Sequence of chain 1.B:
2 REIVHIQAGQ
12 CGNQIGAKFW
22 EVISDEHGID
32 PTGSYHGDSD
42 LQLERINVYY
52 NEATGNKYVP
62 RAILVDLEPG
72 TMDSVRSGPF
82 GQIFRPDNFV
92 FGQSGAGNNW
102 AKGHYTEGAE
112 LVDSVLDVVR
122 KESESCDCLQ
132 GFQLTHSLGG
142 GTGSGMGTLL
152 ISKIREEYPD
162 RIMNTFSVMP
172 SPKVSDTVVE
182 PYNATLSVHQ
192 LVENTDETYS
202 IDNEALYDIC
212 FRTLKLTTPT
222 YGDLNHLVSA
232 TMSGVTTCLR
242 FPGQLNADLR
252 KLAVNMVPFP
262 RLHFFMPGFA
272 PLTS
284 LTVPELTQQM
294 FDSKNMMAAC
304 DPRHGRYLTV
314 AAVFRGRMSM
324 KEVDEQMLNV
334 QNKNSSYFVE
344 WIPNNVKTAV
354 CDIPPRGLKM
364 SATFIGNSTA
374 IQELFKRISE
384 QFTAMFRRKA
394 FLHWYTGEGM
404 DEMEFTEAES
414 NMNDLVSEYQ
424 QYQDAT

Binding-site contacts:
Ligand atom CAF contacts residue LEU246 of chain 1.B at 3.8 Å (hydrophobic).
Ligand atom CAT contacts residue TYR200 of chain 1.B at 3.5 Å (hydrophobic).
Ligand atom CAJ contacts residue LEU253 of chain 1.B at 3.7 Å (hydrophobic).
Ligand atom NAL contacts residue LEU253 of chain 1.B at 3.5 Å.
Ligand atom NAO contacts residue VAL236 of chain 1.B at 2.9 Å (h-bond).
Ligand atom NAO contacts residue LEU253 of chain 1.B at 3.6 Å.
Ligand atom CAT contacts residue GLU198 of chain 1.B at 3.3 Å.
Ligand atom CAA contacts residue GLN134 of chain 1.B at 3.6 Å.
Ligand atom CAW contacts residue ILE368 of chain 1.B at 3.6 Å (hydrophobic).
Ligand atom CAQ contacts residue TYR200 of chain 1.B at 3.6 Å (hydrophobic).
Ligand atom CAK contacts residue LEU250 of chain 1.B at 3.6 Å (hydrophobic).
Ligand atom NAM contacts residue GLU198 of chain 1.B at 2.8 Å (salt-bridge).
Ligand atom CAV contacts residue VAL236 of chain 1.B at 3.6 Å (hydrophobic).
Ligand atom CAI contacts residue ALA314 of chain 1.B at 3.4 Å (hydrophobic).
Ligand atom NAC contacts residue MET257 of chain 1.B at 3.1 Å.
Ligand atom OAD contacts residue ASN165 of chain 1.B at 3.6 Å.
Ligand atom CAX contacts residue VAL236 of chain 1.B at 3.7 Å (hydrophobic).
Ligand atom CAJ contacts residue VAL236 of chain 1.B at 3.4 Å (hydrophobic).
Ligand atom CAT contacts residue LEU253 of chain 1.B at 3.7 Å (hydrophobic).
Ligand atom NAN contacts residue GLU198 of chain 1.B at 3.8 Å.
Ligand atom CAG contacts residue ALA314 of chain 1.B at 3.8 Å (hydrophobic).
Ligand atom CAK contacts residue LEU240 of chain 1.B at 3.3 Å (hydrophobic).
Ligand atom NAO contacts residue CYS239 of chain 1.B at 3.8 Å.
Ligand atom NAM contacts residue TYR200 of chain 1.B at 2.6 Å (h-bond).
Ligand atom CAA contacts residue ILE4 of chain 1.B at 3.7 Å (hydrophobic).
Ligand atom CAH contacts residue LEU253 of chain 1.B at 3.7 Å (hydrophobic).
Ligand atom CAB contacts residue ILE368 of chain 1.B at 3.3 Å (hydrophobic).
Ligand atom CAX contacts residue CYS239 of chain 1.B at 3.5 Å (hydrophobic).
Ligand atom CAA contacts residue LEU250 of chain 1.B at 3.7 Å (hydrophobic).
Ligand atom CAV contacts residue LEU253 of chain 1.B at 3.3 Å (hydrophobic).
Ligand atom NAC contacts residue LEU253 of chain 1.B at 3.2 Å (h-bond).
Ligand atom CAA contacts residue TYR50 of chain 1.B at 3.8 Å (hydrophobic).
Ligand atom NAC contacts residue GLU198 of chain 1.B at 3.1 Å (salt-bridge).
Ligand atom CAS contacts residue ALA314 of chain 1.B at 3.7 Å (hydrophobic).
Ligand atom NAN contacts residue TYR200 of chain 1.B at 2.8 Å (h-bond).
Ligand atom CAU contacts residue TYR200 of chain 1.B at 2.8 Å (hydrophobic).
Ligand atom CAB contacts residue VAL236 of chain 1.B at 3.4 Å (hydrophobic).
Ligand atom CAJ contacts residue TYR200 of chain 1.B at 3.7 Å (hydrophobic).
Ligand atom CAW contacts residue LEU253 of chain 1.B at 3.4 Å (hydrophobic).
Ligand atom CAB contacts residue VAL316 of chain 1.B at 3.5 Å (hydrophobic).

This protein binds this small molecule.
Small molecule (SMILES): CCOC(=O)Nc1cc2c(c(N)n1)N=C(c1ccccc1)[C@H](C)N2

Sequence of chain 1.A:
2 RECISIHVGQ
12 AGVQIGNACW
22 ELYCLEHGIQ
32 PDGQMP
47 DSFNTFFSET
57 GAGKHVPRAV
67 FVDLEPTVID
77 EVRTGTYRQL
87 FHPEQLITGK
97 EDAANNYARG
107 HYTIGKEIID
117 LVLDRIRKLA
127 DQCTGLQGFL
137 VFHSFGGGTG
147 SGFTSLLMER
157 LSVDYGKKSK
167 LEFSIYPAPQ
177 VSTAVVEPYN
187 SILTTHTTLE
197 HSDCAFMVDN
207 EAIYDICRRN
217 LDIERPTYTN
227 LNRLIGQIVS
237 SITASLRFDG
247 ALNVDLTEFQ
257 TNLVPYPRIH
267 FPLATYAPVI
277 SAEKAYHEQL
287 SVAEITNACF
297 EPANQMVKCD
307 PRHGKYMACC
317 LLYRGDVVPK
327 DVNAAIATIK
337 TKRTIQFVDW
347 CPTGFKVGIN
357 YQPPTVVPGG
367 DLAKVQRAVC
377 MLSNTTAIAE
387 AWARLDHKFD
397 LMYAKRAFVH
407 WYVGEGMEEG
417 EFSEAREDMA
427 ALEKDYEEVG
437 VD